This protein binds this small molecule.
Small molecule (SMILES): CC(=O)N[C@@H]1[C@@H](O)[C@H](O)[C@@H](CO)O[C@H]1O

Binding-site contacts:
Ligand atom C3 contacts residue ASN333 of chain 1.C at 3.9 Å.
Ligand atom O7 contacts residue GLN582 of chain 1.C at 3.0 Å (h-bond).
Ligand atom C8 contacts residue ASN333 of chain 1.C at 4.0 Å.
Ligand atom C2 contacts residue GLN582 of chain 1.C at 4.1 Å.
Ligand atom C4 contacts residue GLN582 of chain 1.C at 4.5 Å.
Ligand atom N2 contacts residue ASN333 of chain 1.C at 3.0 Å.
Ligand atom N2 contacts residue GLN582 of chain 1.C at 3.9 Å.
Ligand atom C8 contacts residue GLN582 of chain 1.C at 3.5 Å.
Ligand atom O3 contacts residue GLN582 of chain 1.C at 4.4 Å.
Ligand atom O5 contacts residue ASN333 of chain 1.C at 2.2 Å (h-bond).
Ligand atom C4 contacts residue ASN333 of chain 1.C at 4.2 Å.
Ligand atom C7 contacts residue ASN333 of chain 1.C at 3.8 Å.
Ligand atom C5 contacts residue ASN333 of chain 1.C at 3.6 Å.
Ligand atom C1 contacts residue ASN333 of chain 1.C at 1.4 Å.
Ligand atom C7 contacts residue GLN582 of chain 1.C at 3.3 Å.
Ligand atom C2 contacts residue ASN333 of chain 1.C at 2.6 Å.

Sequence of chain 1.C:
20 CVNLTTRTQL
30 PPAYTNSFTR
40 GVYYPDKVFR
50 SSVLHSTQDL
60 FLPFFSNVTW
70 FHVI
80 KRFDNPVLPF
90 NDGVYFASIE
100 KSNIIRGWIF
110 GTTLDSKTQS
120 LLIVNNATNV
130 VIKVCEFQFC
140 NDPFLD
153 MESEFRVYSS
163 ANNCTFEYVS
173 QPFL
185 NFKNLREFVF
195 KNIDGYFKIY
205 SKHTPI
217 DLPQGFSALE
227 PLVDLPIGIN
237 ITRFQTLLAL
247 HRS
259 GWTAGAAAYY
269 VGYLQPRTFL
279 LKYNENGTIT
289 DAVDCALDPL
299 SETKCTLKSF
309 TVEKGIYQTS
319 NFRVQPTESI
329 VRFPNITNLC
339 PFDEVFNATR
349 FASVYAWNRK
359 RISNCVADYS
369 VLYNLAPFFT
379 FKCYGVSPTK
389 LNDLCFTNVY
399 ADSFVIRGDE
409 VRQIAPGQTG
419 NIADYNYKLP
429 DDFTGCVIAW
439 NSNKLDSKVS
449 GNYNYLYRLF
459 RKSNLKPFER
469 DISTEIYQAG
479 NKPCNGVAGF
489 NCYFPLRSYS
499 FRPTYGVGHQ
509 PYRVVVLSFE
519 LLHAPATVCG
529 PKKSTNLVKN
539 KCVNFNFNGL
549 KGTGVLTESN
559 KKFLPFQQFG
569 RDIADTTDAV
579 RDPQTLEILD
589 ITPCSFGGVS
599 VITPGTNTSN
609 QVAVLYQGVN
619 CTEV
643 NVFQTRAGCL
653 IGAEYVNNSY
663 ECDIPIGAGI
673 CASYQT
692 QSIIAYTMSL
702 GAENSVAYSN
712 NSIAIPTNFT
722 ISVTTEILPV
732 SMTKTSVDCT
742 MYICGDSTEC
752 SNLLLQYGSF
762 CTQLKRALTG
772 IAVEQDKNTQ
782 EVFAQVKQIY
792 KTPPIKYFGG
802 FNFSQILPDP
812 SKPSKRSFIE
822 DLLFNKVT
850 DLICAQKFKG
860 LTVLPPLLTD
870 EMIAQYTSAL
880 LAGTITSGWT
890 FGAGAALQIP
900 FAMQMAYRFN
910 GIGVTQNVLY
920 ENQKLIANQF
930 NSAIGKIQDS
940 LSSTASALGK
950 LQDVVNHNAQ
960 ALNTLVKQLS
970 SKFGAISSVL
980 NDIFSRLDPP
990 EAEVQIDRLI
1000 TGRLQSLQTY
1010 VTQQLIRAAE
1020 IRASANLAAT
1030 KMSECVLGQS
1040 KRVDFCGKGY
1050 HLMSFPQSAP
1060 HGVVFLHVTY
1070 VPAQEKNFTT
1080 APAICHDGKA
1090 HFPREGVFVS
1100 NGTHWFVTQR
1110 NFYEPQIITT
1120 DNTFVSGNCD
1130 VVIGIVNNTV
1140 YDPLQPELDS